Binding-site contacts:
Ligand atom C1 contacts residue ASN25 of chain 1.C at 1.4 Å.
Ligand atom O5 contacts residue ASN25 of chain 1.C at 2.3 Å (h-bond).
Ligand atom C3 contacts residue VAL49 of chain 1.C at 3.8 Å (hydrophobic).
Ligand atom O6 contacts residue VAL49 of chain 1.C at 4.0 Å.
Ligand atom C8 contacts residue GLY21 of chain 1.C at 3.5 Å.
Ligand atom C7 contacts residue ASN25 of chain 1.C at 4.0 Å.
Ligand atom C8 contacts residue PHE24 of chain 1.C at 3.5 Å (hydrophobic).
Ligand atom O6 contacts residue SER48 of chain 1.C at 4.3 Å.
Ligand atom C3 contacts residue ASN25 of chain 1.C at 3.8 Å.
Ligand atom N2 contacts residue ASN25 of chain 1.C at 2.9 Å (h-bond).
Ligand atom C5 contacts residue ASN25 of chain 1.C at 3.6 Å.
Ligand atom O7 contacts residue GLY21 of chain 1.C at 3.8 Å.
Ligand atom N2 contacts residue VAL49 of chain 1.C at 4.0 Å.
Ligand atom C7 contacts residue PHE20 of chain 1.C at 4.5 Å (hydrophobic).
Ligand atom C8 contacts residue PHE20 of chain 1.C at 3.7 Å (hydrophobic).
Ligand atom C8 contacts residue VAL49 of chain 1.C at 3.8 Å (hydrophobic).
Ligand atom O7 contacts residue VAL49 of chain 1.C at 3.3 Å.
Ligand atom C2 contacts residue ASN25 of chain 1.C at 2.4 Å.
Ligand atom C7 contacts residue GLY21 of chain 1.C at 3.5 Å.
Ligand atom N2 contacts residue GLY21 of chain 1.C at 4.0 Å.
Ligand atom C8 contacts residue LEU50 of chain 1.C at 4.3 Å (hydrophobic).
Ligand atom O3 contacts residue VAL49 of chain 1.C at 3.0 Å.
Ligand atom C4 contacts residue ASN25 of chain 1.C at 4.2 Å.
Ligand atom C7 contacts residue VAL49 of chain 1.C at 3.5 Å (hydrophobic).

This protein binds this small molecule.
Small molecule (SMILES): CC(=O)N[C@H]1[C@H](O[C@H]2[C@H](O)[C@@H](NC(C)=O)CO[C@@H]2CO)O[C@H](CO)[C@@H](O[C@@H]2O[C@H](CO)[C@@H](O)[C@H](O)[C@@H]2O)[C@@H]1O

Sequence of chain 1.C:
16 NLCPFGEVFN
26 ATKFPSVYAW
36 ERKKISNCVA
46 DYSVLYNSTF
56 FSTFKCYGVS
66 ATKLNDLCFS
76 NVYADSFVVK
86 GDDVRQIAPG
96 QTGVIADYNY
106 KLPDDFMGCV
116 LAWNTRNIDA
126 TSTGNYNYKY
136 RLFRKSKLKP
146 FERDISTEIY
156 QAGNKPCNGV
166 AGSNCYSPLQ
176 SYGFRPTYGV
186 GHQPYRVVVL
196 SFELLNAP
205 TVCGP